Binding-site contacts:
Ligand atom C4 contacts residue ASN304 of chain 1.A at 4.3 Å.
Ligand atom C7 contacts residue ASN304 of chain 1.A at 3.5 Å.
Ligand atom N2 contacts residue ASN304 of chain 1.A at 3.0 Å (h-bond).
Ligand atom C2 contacts residue ASN304 of chain 1.A at 2.5 Å.
Ligand atom C1 contacts residue ASN304 of chain 1.A at 1.4 Å.
Ligand atom C5 contacts residue ASN304 of chain 1.A at 3.7 Å.
Ligand atom O7 contacts residue ASN304 of chain 1.A at 3.6 Å.
Ligand atom C8 contacts residue VAL298 of chain 1.A at 4.2 Å (hydrophobic).
Ligand atom C3 contacts residue ASN304 of chain 1.A at 3.9 Å.
Ligand atom O5 contacts residue ASN304 of chain 1.A at 2.4 Å (h-bond).

The protein below binds the small molecule below.
Small molecule (SMILES): CC(=O)N[C@@H]1[C@@H](O)[C@H](O)[C@@H](CO)O[C@H]1O

Sequence of chain 1.A:
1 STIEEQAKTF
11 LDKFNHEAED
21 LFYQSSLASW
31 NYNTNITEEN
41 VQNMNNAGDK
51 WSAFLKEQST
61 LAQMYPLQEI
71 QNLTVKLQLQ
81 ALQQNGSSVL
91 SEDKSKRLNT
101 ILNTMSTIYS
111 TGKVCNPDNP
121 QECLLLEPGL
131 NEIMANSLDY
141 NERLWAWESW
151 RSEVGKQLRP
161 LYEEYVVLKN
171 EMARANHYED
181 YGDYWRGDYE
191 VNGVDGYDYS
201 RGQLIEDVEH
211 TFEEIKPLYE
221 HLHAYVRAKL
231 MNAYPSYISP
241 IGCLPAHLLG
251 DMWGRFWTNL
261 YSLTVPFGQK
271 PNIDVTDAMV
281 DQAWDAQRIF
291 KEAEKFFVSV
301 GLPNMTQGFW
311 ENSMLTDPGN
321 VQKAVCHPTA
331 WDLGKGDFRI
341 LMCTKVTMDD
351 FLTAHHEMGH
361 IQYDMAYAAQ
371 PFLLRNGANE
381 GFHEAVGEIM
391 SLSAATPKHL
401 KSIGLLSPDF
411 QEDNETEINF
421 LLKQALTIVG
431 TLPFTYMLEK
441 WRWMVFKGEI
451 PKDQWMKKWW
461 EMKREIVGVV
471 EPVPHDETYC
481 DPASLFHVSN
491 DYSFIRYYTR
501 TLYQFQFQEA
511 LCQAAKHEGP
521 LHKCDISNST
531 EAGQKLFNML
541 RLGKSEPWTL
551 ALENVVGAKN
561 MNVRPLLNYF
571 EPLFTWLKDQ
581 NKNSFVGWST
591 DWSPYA